Binding-site contacts:
Ligand atom F4 contacts residue LEU88 of chain 1.C at 3.2 Å.
Ligand atom F2 contacts residue ALA278 of chain 1.C at 3.5 Å.
Ligand atom C5 contacts residue SER282 of chain 1.C at 4.0 Å.
Ligand atom F2 contacts residue ASP279 of chain 1.C at 3.6 Å.
Ligand atom S contacts residue PHE98 of chain 1.C at 3.4 Å.
Ligand atom F1 contacts residue LEU191 of chain 1.C at 3.5 Å.
Ligand atom C2 contacts residue LEU226 of chain 1.C at 4.0 Å (hydrophobic).
Ligand atom C contacts residue GLN222 of chain 1.C at 3.9 Å.
Ligand atom C14 contacts residue ALA283 of chain 1.C at 3.6 Å (hydrophobic).
Ligand atom C11 contacts residue SER282 of chain 1.C at 3.9 Å.
Ligand atom C9 contacts residue ALA187 of chain 1.C at 3.8 Å (hydrophobic).
Ligand atom C9 contacts residue SER282 of chain 1.C at 3.6 Å.
Ligand atom F1 contacts residue SER282 of chain 1.C at 3.4 Å.
Ligand atom C14 contacts residue PHE98 of chain 1.C at 3.8 Å (hydrophobic).
Ligand atom S contacts residue ASP279 of chain 1.C at 3.5 Å (salt-bridge).
Ligand atom C4 contacts residue GLN222 of chain 1.C at 3.7 Å.
Ligand atom F contacts residue ALA187 of chain 1.C at 3.5 Å.
Ligand atom C8 contacts residue LEU191 of chain 1.C at 4.0 Å (hydrophobic).
Ligand atom N2 contacts residue LEU99 of chain 1.C at 3.3 Å.
Ligand atom F3 contacts residue LEU226 of chain 1.C at 3.7 Å.
Ligand atom C15 contacts residue GLU194 of chain 1.C at 3.6 Å.
Ligand atom C5 contacts residue GLN222 of chain 1.C at 3.6 Å.
Ligand atom C6 contacts residue SER282 of chain 1.C at 3.6 Å.
Ligand atom C14 contacts residue SER282 of chain 1.C at 3.6 Å.
Ligand atom C contacts residue ALA278 of chain 1.C at 3.6 Å (hydrophobic).
Ligand atom C16 contacts residue LEU88 of chain 1.C at 4.0 Å (hydrophobic).
Ligand atom C7 contacts residue SER282 of chain 1.C at 3.1 Å.
Ligand atom C13 contacts residue PHE98 of chain 1.C at 4.0 Å (hydrophobic).
Ligand atom C contacts residue LEU226 of chain 1.C at 3.5 Å (hydrophobic).
Ligand atom C3 contacts residue GLN222 of chain 1.C at 3.7 Å.
Ligand atom N1 contacts residue GLU194 of chain 1.C at 3.4 Å (salt-bridge).
Ligand atom C2 contacts residue GLN222 of chain 1.C at 3.1 Å.
Ligand atom C8 contacts residue SER282 of chain 1.C at 3.1 Å.
Ligand atom F contacts residue PHE225 of chain 1.C at 3.9 Å.
Ligand atom C15 contacts residue LEU191 of chain 1.C at 3.8 Å (hydrophobic).
Ligand atom C contacts residue PHE225 of chain 1.C at 3.5 Å (hydrophobic).
Ligand atom F3 contacts residue LEU88 of chain 1.C at 3.8 Å.
Ligand atom C8 contacts residue ALA187 of chain 1.C at 3.3 Å (hydrophobic).
Ligand atom C4 contacts residue SER282 of chain 1.C at 4.0 Å.
Ligand atom C12 contacts residue SER282 of chain 1.C at 3.3 Å.

Sequence of chain 1.C:
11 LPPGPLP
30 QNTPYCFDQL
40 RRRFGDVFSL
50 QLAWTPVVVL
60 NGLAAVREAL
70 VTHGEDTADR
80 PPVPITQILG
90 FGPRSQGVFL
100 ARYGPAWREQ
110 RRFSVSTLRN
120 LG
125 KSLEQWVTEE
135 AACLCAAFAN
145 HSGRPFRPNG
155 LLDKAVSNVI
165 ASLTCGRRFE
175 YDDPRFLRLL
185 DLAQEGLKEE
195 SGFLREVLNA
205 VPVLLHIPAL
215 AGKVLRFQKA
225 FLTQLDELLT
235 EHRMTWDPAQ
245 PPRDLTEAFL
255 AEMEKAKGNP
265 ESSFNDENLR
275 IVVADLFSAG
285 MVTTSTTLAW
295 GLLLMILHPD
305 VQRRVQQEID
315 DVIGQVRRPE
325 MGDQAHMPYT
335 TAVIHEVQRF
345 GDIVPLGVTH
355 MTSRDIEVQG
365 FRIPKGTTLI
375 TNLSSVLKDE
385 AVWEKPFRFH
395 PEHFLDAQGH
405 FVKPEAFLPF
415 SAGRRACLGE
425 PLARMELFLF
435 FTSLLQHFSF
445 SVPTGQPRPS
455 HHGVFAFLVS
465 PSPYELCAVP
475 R

A protein and the small-molecule ligand that binds it are described below.
Small molecule (SMILES): C[C@@H]1C[C@@](C)(c2cc(CNC3(C(F)(F)F)CC3)c(F)cc2F)N=C(N)S1